Sequence of chain 1.A:
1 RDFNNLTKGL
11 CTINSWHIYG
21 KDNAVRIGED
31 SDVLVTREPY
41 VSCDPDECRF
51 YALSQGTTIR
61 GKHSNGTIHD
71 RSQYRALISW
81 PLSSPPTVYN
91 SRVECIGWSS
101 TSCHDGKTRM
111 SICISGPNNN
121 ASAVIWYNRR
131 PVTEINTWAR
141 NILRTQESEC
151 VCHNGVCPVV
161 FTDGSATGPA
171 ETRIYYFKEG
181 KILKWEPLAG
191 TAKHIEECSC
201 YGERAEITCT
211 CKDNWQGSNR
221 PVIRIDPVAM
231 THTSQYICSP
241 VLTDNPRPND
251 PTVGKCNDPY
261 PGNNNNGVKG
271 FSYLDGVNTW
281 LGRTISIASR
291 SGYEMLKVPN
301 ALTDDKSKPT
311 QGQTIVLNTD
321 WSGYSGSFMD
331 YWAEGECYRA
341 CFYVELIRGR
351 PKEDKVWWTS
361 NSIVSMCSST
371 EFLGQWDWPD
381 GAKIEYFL

This small molecule binds to this protein.
Small molecule (SMILES): CC(=O)N[C@@H]1[C@@H](O)[C@H](O)[C@@H](CO)O[C@H]1O

Binding-site contacts:
Ligand atom N2 contacts residue TRP357 of chain 1.A at 3.1 Å (h-bond).
Ligand atom N2 contacts residue ASN65 of chain 1.A at 2.9 Å (h-bond).
Ligand atom C1 contacts residue TRP357 of chain 1.A at 3.7 Å (hydrophobic).
Ligand atom C6 contacts residue TRP357 of chain 1.A at 4.5 Å (hydrophobic).
Ligand atom O5 contacts residue TRP357 of chain 1.A at 4.2 Å.
Ligand atom C2 contacts residue ASN65 of chain 1.A at 2.4 Å.
Ligand atom C2 contacts residue TRP357 of chain 1.A at 3.9 Å (hydrophobic).
Ligand atom C3 contacts residue TRP357 of chain 1.A at 3.6 Å (hydrophobic).
Ligand atom O7 contacts residue ASN65 of chain 1.A at 3.3 Å (h-bond).
Ligand atom O5 contacts residue ASN65 of chain 1.A at 2.4 Å (h-bond).
Ligand atom C5 contacts residue TRP357 of chain 1.A at 3.8 Å (hydrophobic).
Ligand atom C7 contacts residue TRP357 of chain 1.A at 3.8 Å (hydrophobic).
Ligand atom O3 contacts residue TRP357 of chain 1.A at 4.2 Å.
Ligand atom C7 contacts residue ASN65 of chain 1.A at 3.3 Å.
Ligand atom C4 contacts residue ASN65 of chain 1.A at 4.2 Å.
Ligand atom C1 contacts residue ASN65 of chain 1.A at 1.4 Å.
Ligand atom C8 contacts residue TRP357 of chain 1.A at 3.4 Å (hydrophobic).
Ligand atom C3 contacts residue ASN65 of chain 1.A at 3.7 Å.
Ligand atom O4 contacts residue TRP357 of chain 1.A at 4.4 Å.
Ligand atom C5 contacts residue ASN65 of chain 1.A at 3.6 Å.
Ligand atom C4 contacts residue TRP357 of chain 1.A at 4.3 Å (hydrophobic).